Sequence of chain 1.K:
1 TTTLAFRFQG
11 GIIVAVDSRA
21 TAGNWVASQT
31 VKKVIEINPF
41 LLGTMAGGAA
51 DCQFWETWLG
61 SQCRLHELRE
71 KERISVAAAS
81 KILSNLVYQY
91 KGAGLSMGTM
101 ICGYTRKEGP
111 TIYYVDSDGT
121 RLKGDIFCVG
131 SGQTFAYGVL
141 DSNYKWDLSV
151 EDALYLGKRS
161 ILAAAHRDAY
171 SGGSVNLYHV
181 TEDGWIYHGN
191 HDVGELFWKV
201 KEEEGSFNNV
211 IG

A small-molecule ligand and the protein it binds are described below.
Small molecule (SMILES): COc1ccc(C[C@H](NC(=O)[C@H](C)NC(=O)C[NH+]2CCOCC2)C(=O)N[C@@H](CC2CCC(C3CCCCC3)CC2)[C@@H](O)C(C)(C)O)cc1

Sequence of chain 1.L:
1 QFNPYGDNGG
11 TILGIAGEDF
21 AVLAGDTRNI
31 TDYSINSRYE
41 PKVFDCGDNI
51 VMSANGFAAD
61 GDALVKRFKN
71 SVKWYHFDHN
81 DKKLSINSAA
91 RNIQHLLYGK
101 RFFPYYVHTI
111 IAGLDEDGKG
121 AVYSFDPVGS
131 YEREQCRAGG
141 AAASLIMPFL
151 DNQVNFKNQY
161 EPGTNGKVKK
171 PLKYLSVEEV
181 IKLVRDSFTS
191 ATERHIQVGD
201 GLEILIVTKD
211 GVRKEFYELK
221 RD

Binding-site contacts:
Ligand atom O21 contacts residue THR1 of chain 1.K at 1.8 Å (h-bond).
Ligand atom C11 contacts residue THR1 of chain 1.K at 1.4 Å.
Ligand atom O49 contacts residue THR21 of chain 1.K at 2.8 Å (h-bond).
Ligand atom C9 contacts residue THR1 of chain 1.K at 1.4 Å.
Ligand atom C8 contacts residue THR1 of chain 1.K at 2.5 Å.
Ligand atom O13 contacts residue MES1 of chain 1.KA at 3.3 Å (h-bond).
Ligand atom C11 contacts residue MES1 of chain 1.KA at 3.7 Å.
Ligand atom C27 contacts residue THR21 of chain 1.K at 3.4 Å.
Ligand atom C10 contacts residue THR1 of chain 1.K at 2.7 Å.
Ligand atom C26 contacts residue THR21 of chain 1.K at 3.6 Å.
Ligand atom O13 contacts residue THR1 of chain 1.K at 3.4 Å (h-bond).
Ligand atom C52 contacts residue TYR131 of chain 1.L at 3.5 Å (hydrophobic).
Ligand atom C30 contacts residue ASP126 of chain 1.L at 3.4 Å.
Ligand atom N25 contacts residue THR21 of chain 1.K at 2.8 Å (h-bond).
Ligand atom C12 contacts residue THR1 of chain 1.K at 3.6 Å.
Ligand atom C7 contacts residue THR1 of chain 1.K at 2.8 Å.
Ligand atom O39 contacts residue ALA49 of chain 1.K at 3.1 Å (h-bond).
Ligand atom C24 contacts residue GLY47 of chain 1.K at 3.4 Å.
Ligand atom C42 contacts residue GLY48 of chain 1.K at 3.6 Å.
Ligand atom C12 contacts residue TYR170 of chain 1.K at 3.7 Å (hydrophobic).
Ligand atom N28 contacts residue ASP126 of chain 1.L at 3.1 Å (salt-bridge).
Ligand atom C12 contacts residue THR21 of chain 1.K at 3.4 Å.
Ligand atom C53 contacts residue GLN53 of chain 1.K at 3.2 Å.
Ligand atom C8 contacts residue GLY47 of chain 1.K at 3.7 Å.
Ligand atom O21 contacts residue GLY47 of chain 1.K at 3.0 Å (h-bond).
Ligand atom O49 contacts residue ALA20 of chain 1.K at 3.2 Å.
Ligand atom C12 contacts residue ARG19 of chain 1.K at 3.6 Å.
Ligand atom C53 contacts residue TYR131 of chain 1.L at 3.4 Å (hydrophobic).
Ligand atom C11 contacts residue SER131 of chain 1.K at 3.4 Å.
Ligand atom C55 contacts residue MET45 of chain 1.K at 3.7 Å (hydrophobic).
Ligand atom C42 contacts residue GLY47 of chain 1.K at 3.5 Å.
Ligand atom O21 contacts residue MES1 of chain 1.KA at 3.2 Å (h-bond).
Ligand atom C40 contacts residue GLY47 of chain 1.K at 3.7 Å.
Ligand atom C23 contacts residue GLY47 of chain 1.K at 3.7 Å.
Ligand atom C54 contacts residue LYS32 of chain 1.K at 3.5 Å.
Ligand atom C7 contacts residue GLY47 of chain 1.K at 3.5 Å.
Ligand atom C6 contacts residue LYS33 of chain 1.K at 3.5 Å.
Ligand atom O21 contacts residue ALA46 of chain 1.K at 3.7 Å.
Ligand atom C11 contacts residue TYR170 of chain 1.K at 2.7 Å (hydrophobic).
Ligand atom N22 contacts residue GLY47 of chain 1.K at 2.9 Å (h-bond).